Sequence of chain 1.A:
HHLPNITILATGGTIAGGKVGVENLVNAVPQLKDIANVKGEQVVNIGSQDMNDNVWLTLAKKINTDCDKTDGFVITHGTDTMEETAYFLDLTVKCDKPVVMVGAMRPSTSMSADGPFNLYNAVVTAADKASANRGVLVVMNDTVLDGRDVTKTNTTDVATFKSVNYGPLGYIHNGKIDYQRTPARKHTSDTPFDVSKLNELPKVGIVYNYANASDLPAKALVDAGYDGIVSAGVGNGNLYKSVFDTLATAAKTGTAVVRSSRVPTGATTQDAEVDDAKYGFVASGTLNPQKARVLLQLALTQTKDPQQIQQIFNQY

Binding-site contacts:
Ligand atom OD2 contacts residue THR18 of chain 1.A at 2.8 Å (h-bond).
Ligand atom CA contacts residue GLN65 of chain 1.A at 3.6 Å.
Ligand atom O contacts residue SER64 of chain 1.A at 2.3 Å (h-bond).
Ligand atom CA contacts residue ASP96 of chain 1.A at 3.8 Å.
Ligand atom CA contacts residue THR18 of chain 1.A at 3.8 Å.
Ligand atom OXT contacts residue SER64 of chain 1.A at 2.5 Å (h-bond).
Ligand atom CG contacts residue THR18 of chain 1.A at 3.0 Å.
Ligand atom OXT contacts residue GLY94 of chain 1.A at 3.2 Å.
Ligand atom C contacts residue GLY63 of chain 1.A at 4.2 Å.
Ligand atom C contacts residue GLY94 of chain 1.A at 3.5 Å.
Ligand atom OD2 contacts residue GLY17 of chain 1.A at 3.8 Å.
Ligand atom N contacts residue GLU289 of chain 1.B at 2.7 Å (salt-bridge).
Ligand atom C contacts residue THR95 of chain 1.A at 3.9 Å.
Ligand atom O contacts residue GLY94 of chain 1.A at 3.3 Å.
Ligand atom CB contacts residue THR18 of chain 1.A at 3.6 Å.
Ligand atom OD1 contacts residue ALA120 of chain 1.A at 3.3 Å (h-bond).
Ligand atom OXT contacts residue GLY63 of chain 1.A at 3.3 Å.
Ligand atom CG contacts residue THR95 of chain 1.A at 3.0 Å.
Ligand atom OD1 contacts residue THR18 of chain 1.A at 3.4 Å (h-bond).
Ligand atom C contacts residue ASP96 of chain 1.A at 4.0 Å.
Ligand atom C contacts residue SER64 of chain 1.A at 3.3 Å.
Ligand atom O contacts residue GLN65 of chain 1.A at 3.8 Å.
Ligand atom N contacts residue GLN65 of chain 1.A at 2.8 Å (h-bond).
Ligand atom C contacts residue GLN65 of chain 1.A at 3.4 Å.
Ligand atom OD2 contacts residue ALA120 of chain 1.A at 4.1 Å.
Ligand atom O contacts residue THR95 of chain 1.A at 3.4 Å (h-bond).
Ligand atom OD1 contacts residue THR95 of chain 1.A at 2.3 Å (h-bond).
Ligand atom OD2 contacts residue GLY94 of chain 1.A at 3.4 Å.
Ligand atom OXT contacts residue GLN65 of chain 1.A at 3.5 Å (h-bond).
Ligand atom CA contacts residue GLU289 of chain 1.B at 3.5 Å.
Ligand atom CB contacts residue GLU289 of chain 1.B at 3.7 Å.
Ligand atom OD2 contacts residue THR95 of chain 1.A at 3.1 Å (h-bond).
Ligand atom CB contacts residue THR95 of chain 1.A at 3.6 Å.
Ligand atom OXT contacts residue GLY17 of chain 1.A at 3.5 Å.
Ligand atom O contacts residue ASP96 of chain 1.A at 3.0 Å (salt-bridge).
Ligand atom N contacts residue ASN254 of chain 1.B at 3.6 Å (h-bond).
Ligand atom CB contacts residue ASP96 of chain 1.A at 3.3 Å.
Ligand atom CG contacts residue GLY94 of chain 1.A at 4.2 Å.
Ligand atom N contacts residue ASP96 of chain 1.A at 3.2 Å (salt-bridge).
Ligand atom CG contacts residue ALA120 of chain 1.A at 4.1 Å (hydrophobic).

Sequence of chain 1.B:
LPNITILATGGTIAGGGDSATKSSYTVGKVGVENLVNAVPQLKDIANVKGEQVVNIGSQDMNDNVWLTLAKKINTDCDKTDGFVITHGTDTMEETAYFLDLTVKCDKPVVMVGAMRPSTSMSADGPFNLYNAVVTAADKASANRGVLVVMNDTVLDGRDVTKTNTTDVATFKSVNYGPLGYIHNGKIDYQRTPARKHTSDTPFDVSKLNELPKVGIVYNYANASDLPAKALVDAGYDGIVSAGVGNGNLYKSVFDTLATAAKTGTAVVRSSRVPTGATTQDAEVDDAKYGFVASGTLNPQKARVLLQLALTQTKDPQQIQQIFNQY

A protein and the small-molecule ligand that binds it are described below.
Small molecule (SMILES): N[C@@H](CC(=O)O)C(=O)O